Sequence of chain 1.B:
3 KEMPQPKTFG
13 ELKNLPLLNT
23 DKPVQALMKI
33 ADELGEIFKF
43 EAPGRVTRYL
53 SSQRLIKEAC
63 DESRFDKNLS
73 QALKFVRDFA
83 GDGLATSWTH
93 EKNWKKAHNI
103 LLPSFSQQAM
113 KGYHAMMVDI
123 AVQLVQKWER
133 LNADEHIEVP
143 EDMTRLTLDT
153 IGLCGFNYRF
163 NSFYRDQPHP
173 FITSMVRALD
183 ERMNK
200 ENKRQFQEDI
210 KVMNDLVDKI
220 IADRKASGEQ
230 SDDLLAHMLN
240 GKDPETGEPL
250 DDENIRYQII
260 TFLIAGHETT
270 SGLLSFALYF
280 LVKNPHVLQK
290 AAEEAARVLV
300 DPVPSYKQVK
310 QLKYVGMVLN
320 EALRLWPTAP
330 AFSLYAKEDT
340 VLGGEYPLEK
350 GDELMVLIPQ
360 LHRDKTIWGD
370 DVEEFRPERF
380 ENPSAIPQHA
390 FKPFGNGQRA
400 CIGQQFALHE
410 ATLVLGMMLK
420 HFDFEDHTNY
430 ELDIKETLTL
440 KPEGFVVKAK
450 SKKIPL

The small molecule below binds the protein below.
Small molecule (SMILES): C=Cc1ccccc1

Binding-site contacts:
Ligand atom CAE contacts residue ALA87 of chain 1.B at 3.7 Å (hydrophobic).
Ligand atom CAA contacts residue HEM1 of chain 1.J at 3.4 Å.
Ligand atom CAC contacts residue LEU75 of chain 1.B at 4.5 Å (hydrophobic).
Ligand atom CAG contacts residue HEM1 of chain 1.J at 3.4 Å.
Ligand atom CAF contacts residue ALA328 of chain 1.B at 3.7 Å (hydrophobic).
Ligand atom CAC contacts residue HEM1 of chain 1.J at 4.3 Å.
Ligand atom CAD contacts residue ALA328 of chain 1.B at 3.8 Å (hydrophobic).
Ligand atom CAF contacts residue HEM1 of chain 1.J at 3.9 Å.
Ligand atom CAG contacts residue ALA264 of chain 1.B at 3.9 Å (hydrophobic).
Ligand atom CAB contacts residue THR268 of chain 1.B at 4.2 Å.
Ligand atom CAA contacts residue ALA264 of chain 1.B at 2.8 Å (hydrophobic).
Ligand atom CAH contacts residue HEM1 of chain 1.J at 3.3 Å.
Ligand atom CAB contacts residue HEM1 of chain 1.J at 2.4 Å.
Ligand atom CAA contacts residue THR268 of chain 1.B at 2.8 Å.
Ligand atom CAH contacts residue ALA264 of chain 1.B at 4.0 Å (hydrophobic).
Ligand atom CAB contacts residue ALA264 of chain 1.B at 3.7 Å (hydrophobic).
Ligand atom CAE contacts residue HEM1 of chain 1.J at 4.2 Å.
Ligand atom CAG contacts residue ALA87 of chain 1.B at 4.1 Å (hydrophobic).
Ligand atom CAF contacts residue THR268 of chain 1.B at 4.0 Å.